Sequence of chain 1.K:
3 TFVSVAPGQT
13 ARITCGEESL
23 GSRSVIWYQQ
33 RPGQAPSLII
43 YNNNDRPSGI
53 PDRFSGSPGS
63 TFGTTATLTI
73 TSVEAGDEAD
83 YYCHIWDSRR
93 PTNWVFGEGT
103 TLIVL

Sequence of chain 1.J:
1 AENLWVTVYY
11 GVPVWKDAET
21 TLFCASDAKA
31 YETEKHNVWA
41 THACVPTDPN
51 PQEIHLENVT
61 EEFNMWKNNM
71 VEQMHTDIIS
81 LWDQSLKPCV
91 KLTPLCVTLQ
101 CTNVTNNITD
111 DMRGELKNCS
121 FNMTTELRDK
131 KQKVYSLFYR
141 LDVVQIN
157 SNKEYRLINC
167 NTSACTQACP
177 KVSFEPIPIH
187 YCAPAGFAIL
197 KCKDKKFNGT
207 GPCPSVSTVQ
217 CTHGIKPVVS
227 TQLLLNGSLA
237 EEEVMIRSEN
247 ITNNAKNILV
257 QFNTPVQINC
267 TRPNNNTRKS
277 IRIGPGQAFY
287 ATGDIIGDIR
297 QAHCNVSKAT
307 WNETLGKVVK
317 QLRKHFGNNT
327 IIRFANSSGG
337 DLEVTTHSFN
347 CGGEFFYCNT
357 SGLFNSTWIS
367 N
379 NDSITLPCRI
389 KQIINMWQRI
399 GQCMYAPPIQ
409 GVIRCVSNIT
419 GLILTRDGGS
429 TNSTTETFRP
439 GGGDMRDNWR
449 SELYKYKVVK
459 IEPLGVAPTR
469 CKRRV

This protein binds this small molecule.
Small molecule (SMILES): CC(=O)N[C@H]1[C@H](O[C@H]2[C@H](O)[C@@H](NC(C)=O)CO[C@@H]2CO)O[C@H](CO)[C@@H](O[C@@H]2O[C@H](CO)[C@@H](O)[C@H](O[C@H]3O[C@H](CO)[C@@H](O)[C@H](O)[C@@H]3O)[C@@H]2O)[C@@H]1O

Binding-site contacts:
Ligand atom O5 contacts residue ASN107 of chain 1.J at 2.6 Å (h-bond).
Ligand atom O6 contacts residue ARG102 of chain 1.L at 4.4 Å.
Ligand atom O7 contacts residue PHE114 of chain 1.L at 3.4 Å.
Ligand atom C2 contacts residue THR94 of chain 1.K at 4.1 Å.
Ligand atom C2 contacts residue ASN107 of chain 1.J at 2.5 Å.
Ligand atom C8 contacts residue THR94 of chain 1.K at 4.3 Å.
Ligand atom C5 contacts residue THR109 of chain 1.J at 3.7 Å.
Ligand atom O6 contacts residue THR115 of chain 1.L at 2.6 Å (h-bond).
Ligand atom C3 contacts residue ASN107 of chain 1.J at 3.9 Å.
Ligand atom O4 contacts residue GLY55 of chain 1.L at 4.5 Å.
Ligand atom C8 contacts residue TRP88 of chain 1.K at 4.0 Å (hydrophobic).
Ligand atom C3 contacts residue THR94 of chain 1.K at 3.8 Å.
Ligand atom C5 contacts residue ASN107 of chain 1.J at 3.9 Å.
Ligand atom N2 contacts residue THR94 of chain 1.K at 3.4 Å (h-bond).
Ligand atom C7 contacts residue ASN58 of chain 1.L at 4.2 Å.
Ligand atom C8 contacts residue PHE114 of chain 1.L at 4.3 Å (hydrophobic).
Ligand atom O6 contacts residue THR109 of chain 1.J at 1.9 Å.
Ligand atom C6 contacts residue THR109 of chain 1.J at 2.5 Å.
Ligand atom O2 contacts residue ASP56 of chain 1.L at 3.9 Å.
Ligand atom C6 contacts residue THR115 of chain 1.L at 3.3 Å.
Ligand atom C7 contacts residue PHE114 of chain 1.L at 4.2 Å (hydrophobic).
Ligand atom C4 contacts residue TYR50 of chain 1.L at 4.4 Å (hydrophobic).
Ligand atom N2 contacts residue ASN107 of chain 1.J at 2.8 Å (h-bond).
Ligand atom C7 contacts residue THR94 of chain 1.K at 4.3 Å.
Ligand atom C8 contacts residue ARG92 of chain 1.K at 4.1 Å.
Ligand atom C4 contacts residue ASN107 of chain 1.J at 4.4 Å.
Ligand atom O7 contacts residue ASP89 of chain 1.K at 4.2 Å.
Ligand atom C8 contacts residue ASN107 of chain 1.J at 4.2 Å.
Ligand atom O6 contacts residue ASN107 of chain 1.J at 4.3 Å.
Ligand atom C7 contacts residue ASN107 of chain 1.J at 3.0 Å.
Ligand atom O7 contacts residue ASN58 of chain 1.L at 3.5 Å (h-bond).
Ligand atom C1 contacts residue ASN107 of chain 1.J at 1.6 Å.
Ligand atom O6 contacts residue ILE108 of chain 1.J at 3.4 Å (h-bond).
Ligand atom O3 contacts residue THR94 of chain 1.K at 4.2 Å.
Ligand atom C7 contacts residue ASP89 of chain 1.K at 4.2 Å.
Ligand atom C8 contacts residue ASP89 of chain 1.K at 3.4 Å.
Ligand atom O5 contacts residue THR109 of chain 1.J at 3.8 Å.
Ligand atom O7 contacts residue ASN107 of chain 1.J at 2.9 Å (h-bond).

Sequence of chain 1.L:
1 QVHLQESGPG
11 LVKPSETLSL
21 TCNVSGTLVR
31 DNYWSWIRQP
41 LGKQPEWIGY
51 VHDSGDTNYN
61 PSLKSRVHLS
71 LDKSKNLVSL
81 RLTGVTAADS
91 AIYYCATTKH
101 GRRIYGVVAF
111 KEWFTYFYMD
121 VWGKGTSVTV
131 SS